Sequence of chain 1.B:
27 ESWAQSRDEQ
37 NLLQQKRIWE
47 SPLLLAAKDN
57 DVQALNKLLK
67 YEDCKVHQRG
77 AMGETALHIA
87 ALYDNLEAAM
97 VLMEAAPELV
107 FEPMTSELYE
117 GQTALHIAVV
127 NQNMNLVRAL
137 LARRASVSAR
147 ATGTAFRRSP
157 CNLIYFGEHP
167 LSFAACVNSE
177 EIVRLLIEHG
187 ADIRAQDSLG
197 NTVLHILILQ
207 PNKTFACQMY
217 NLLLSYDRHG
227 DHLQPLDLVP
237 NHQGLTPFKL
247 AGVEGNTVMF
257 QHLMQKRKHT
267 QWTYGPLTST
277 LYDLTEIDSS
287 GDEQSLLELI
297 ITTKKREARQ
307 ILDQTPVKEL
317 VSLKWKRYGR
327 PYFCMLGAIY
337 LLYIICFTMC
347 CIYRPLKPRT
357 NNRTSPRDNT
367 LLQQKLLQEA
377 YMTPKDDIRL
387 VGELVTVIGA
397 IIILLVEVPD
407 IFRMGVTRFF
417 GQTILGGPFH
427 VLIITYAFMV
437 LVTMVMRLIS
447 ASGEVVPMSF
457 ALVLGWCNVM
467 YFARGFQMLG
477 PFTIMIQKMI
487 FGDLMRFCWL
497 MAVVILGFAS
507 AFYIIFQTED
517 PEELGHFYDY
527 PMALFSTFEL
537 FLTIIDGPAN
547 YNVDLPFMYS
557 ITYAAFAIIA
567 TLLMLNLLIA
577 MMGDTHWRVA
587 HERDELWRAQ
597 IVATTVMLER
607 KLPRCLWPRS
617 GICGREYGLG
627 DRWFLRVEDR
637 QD

A small-molecule ligand and the protein it binds are described below.
Small molecule (SMILES): CC(C)CCC[C@@H](C)[C@H]1CC[C@H]2[C@@H]3CC=C4C[C@@H](OC(=O)CCC(=O)O)CC[C@]4(C)[C@H]3CC[C@]12C

Binding-site contacts:
Ligand atom CAM contacts residue HIS426 of chain 1.B at 3.3 Å.
Ligand atom CAL contacts residue HIS426 of chain 1.B at 3.4 Å.
Ligand atom CAN contacts residue VAL391 of chain 1.B at 3.8 Å (hydrophobic).
Ligand atom CAM contacts residue TYR467 of chain 1.B at 3.6 Å (hydrophobic).
Ligand atom CAC contacts residue ILE335 of chain 1.B at 3.5 Å (hydrophobic).
Ligand atom OAG contacts residue PHE425 of chain 1.B at 3.1 Å (h-bond).
Ligand atom CAU contacts residue TYR336 of chain 1.B at 3.4 Å (hydrophobic).
Ligand atom CAI contacts residue GLU403 of chain 1.B at 2.8 Å.
Ligand atom CAL contacts residue PHE425 of chain 1.B at 3.8 Å (hydrophobic).
Ligand atom OAF contacts residue ARG470 of chain 1.B at 3.2 Å (salt-bridge).
Ligand atom CAA contacts residue ILE394 of chain 1.B at 3.7 Å (hydrophobic).
Ligand atom CAC contacts residue TYR339 of chain 1.B at 3.4 Å (hydrophobic).
Ligand atom OAH contacts residue ARG470 of chain 1.B at 3.8 Å.
Ligand atom CAC contacts residue TYR336 of chain 1.B at 3.8 Å (hydrophobic).
Ligand atom CAV contacts residue GLU403 of chain 1.B at 3.2 Å.
Ligand atom CAJ contacts residue TYR339 of chain 1.B at 3.8 Å (hydrophobic).
Ligand atom CAD contacts residue LEU332 of chain 1.B at 3.6 Å (hydrophobic).
Ligand atom CAN contacts residue TYR339 of chain 1.B at 3.5 Å (hydrophobic).
Ligand atom CAZ contacts residue GLU403 of chain 1.B at 3.2 Å.
Ligand atom OAF contacts residue GLY423 of chain 1.B at 3.1 Å.
Ligand atom CAK contacts residue VAL402 of chain 1.B at 3.6 Å (hydrophobic).
Ligand atom CAA contacts residue GLY395 of chain 1.B at 3.8 Å.
Ligand atom OAF contacts residue PHE425 of chain 1.B at 3.7 Å.
Ligand atom CAN contacts residue GLY395 of chain 1.B at 3.6 Å.
Ligand atom CBC contacts residue GLU403 of chain 1.B at 3.5 Å.
Ligand atom CAP contacts residue ILE398 of chain 1.B at 3.7 Å (hydrophobic).
Ligand atom CAY contacts residue HIS426 of chain 1.B at 3.8 Å.
Ligand atom OAH contacts residue GLY423 of chain 1.B at 3.9 Å.
Ligand atom CAX contacts residue TYR467 of chain 1.B at 3.7 Å (hydrophobic).
Ligand atom CAR contacts residue TYR467 of chain 1.B at 3.3 Å (hydrophobic).
Ligand atom CAA contacts residue VAL391 of chain 1.B at 3.2 Å (hydrophobic).
Ligand atom CAX contacts residue GLY423 of chain 1.B at 3.5 Å.
Ligand atom CAE contacts residue LEU332 of chain 1.B at 3.8 Å (hydrophobic).
Ligand atom CAK contacts residue GLU403 of chain 1.B at 3.6 Å.
Ligand atom CAO contacts residue GLY395 of chain 1.B at 3.9 Å.
Ligand atom OAW contacts residue TYR467 of chain 1.B at 3.5 Å (h-bond).
Ligand atom CAQ contacts residue ILE398 of chain 1.B at 3.7 Å (hydrophobic).
Ligand atom CAY contacts residue TYR467 of chain 1.B at 3.5 Å (hydrophobic).
Ligand atom OAF contacts residue TYR467 of chain 1.B at 3.7 Å.
Ligand atom OAG contacts residue TYR467 of chain 1.B at 3.6 Å.